Binding-site contacts:
Ligand atom C9 contacts residue ALA236 of chain 1.D at 3.9 Å (hydrophobic).
Ligand atom CL14 contacts residue TYR184 of chain 1.D at 3.6 Å.
Ligand atom O17 contacts residue NAD1 of chain 1.P at 2.6 Å (h-bond).
Ligand atom CL14 contacts residue PHE285 of chain 1.D at 3.9 Å.
Ligand atom C4 contacts residue NAD1 of chain 1.P at 3.5 Å.
Ligand atom C1 contacts residue TYR194 of chain 1.D at 3.4 Å (hydrophobic).
Ligand atom CL16 contacts residue ALA236 of chain 1.D at 3.5 Å.
Ligand atom C3 contacts residue NAD1 of chain 1.P at 3.2 Å.
Ligand atom C6 contacts residue TYR194 of chain 1.D at 3.5 Å (hydrophobic).
Ligand atom C13 contacts residue TYR194 of chain 1.D at 4.1 Å (hydrophobic).
Ligand atom O17 contacts residue LYS202 of chain 1.D at 4.1 Å.
Ligand atom C10 contacts residue ASN135 of chain 1.D at 4.2 Å.
Ligand atom CL15 contacts residue VAL139 of chain 1.D at 4.0 Å.
Ligand atom C3 contacts residue ILE240 of chain 1.D at 4.1 Å (hydrophobic).
Ligand atom CL16 contacts residue NAD1 of chain 1.P at 3.5 Å.
Ligand atom C1 contacts residue TYR184 of chain 1.D at 3.9 Å (hydrophobic).
Ligand atom O17 contacts residue TYR184 of chain 1.D at 4.1 Å.
Ligand atom C12 contacts residue MET198 of chain 1.D at 4.1 Å (hydrophobic).
Ligand atom C1 contacts residue NAD1 of chain 1.P at 3.4 Å.
Ligand atom C6 contacts residue NAD1 of chain 1.P at 3.5 Å.
Ligand atom C8 contacts residue NAD1 of chain 1.P at 3.8 Å.
Ligand atom CL16 contacts residue ALA134 of chain 1.D at 3.7 Å.
Ligand atom O17 contacts residue TYR194 of chain 1.D at 2.5 Å (h-bond).
Ligand atom C12 contacts residue VAL139 of chain 1.D at 4.1 Å (hydrophobic).
Ligand atom C10 contacts residue ALA134 of chain 1.D at 3.6 Å (hydrophobic).
Ligand atom C9 contacts residue ALA134 of chain 1.D at 3.8 Å (hydrophobic).
Ligand atom CL14 contacts residue NAD1 of chain 1.P at 3.5 Å.
Ligand atom C2 contacts residue NAD1 of chain 1.P at 3.4 Å.
Ligand atom C12 contacts residue ILE240 of chain 1.D at 4.0 Å (hydrophobic).
Ligand atom C13 contacts residue ILE240 of chain 1.D at 3.7 Å (hydrophobic).
Ligand atom C4 contacts residue ALA237 of chain 1.D at 3.6 Å (hydrophobic).
Ligand atom CL15 contacts residue ALA136 of chain 1.D at 3.3 Å.
Ligand atom C3 contacts residue ILE286 of chain 1.D at 4.2 Å (hydrophobic).
Ligand atom C5 contacts residue NAD1 of chain 1.P at 3.5 Å.
Ligand atom C9 contacts residue NAD1 of chain 1.P at 4.1 Å.
Ligand atom O7 contacts residue NAD1 of chain 1.P at 3.2 Å (h-bond).
Ligand atom C4 contacts residue ILE240 of chain 1.D at 4.0 Å (hydrophobic).
Ligand atom C2 contacts residue TYR194 of chain 1.D at 4.2 Å (hydrophobic).
Ligand atom C3 contacts residue ALA237 of chain 1.D at 3.6 Å (hydrophobic).
Ligand atom CL15 contacts residue ASN135 of chain 1.D at 3.8 Å.

The small molecule below binds the protein below.
Small molecule (SMILES): Oc1cc(Cl)ccc1Oc1ccc(Cl)cc1Cl

Sequence of chain 1.D:
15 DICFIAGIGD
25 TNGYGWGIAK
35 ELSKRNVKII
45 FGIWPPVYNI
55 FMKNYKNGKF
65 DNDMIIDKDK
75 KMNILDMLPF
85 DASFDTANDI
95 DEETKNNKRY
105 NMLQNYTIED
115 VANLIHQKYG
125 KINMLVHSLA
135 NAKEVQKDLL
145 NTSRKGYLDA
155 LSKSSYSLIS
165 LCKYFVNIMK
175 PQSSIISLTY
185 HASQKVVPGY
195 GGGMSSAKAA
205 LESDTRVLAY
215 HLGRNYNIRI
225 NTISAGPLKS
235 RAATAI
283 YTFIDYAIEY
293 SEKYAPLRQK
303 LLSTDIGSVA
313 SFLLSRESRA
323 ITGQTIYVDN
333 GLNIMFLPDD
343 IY